Sequence of chain 1.B:
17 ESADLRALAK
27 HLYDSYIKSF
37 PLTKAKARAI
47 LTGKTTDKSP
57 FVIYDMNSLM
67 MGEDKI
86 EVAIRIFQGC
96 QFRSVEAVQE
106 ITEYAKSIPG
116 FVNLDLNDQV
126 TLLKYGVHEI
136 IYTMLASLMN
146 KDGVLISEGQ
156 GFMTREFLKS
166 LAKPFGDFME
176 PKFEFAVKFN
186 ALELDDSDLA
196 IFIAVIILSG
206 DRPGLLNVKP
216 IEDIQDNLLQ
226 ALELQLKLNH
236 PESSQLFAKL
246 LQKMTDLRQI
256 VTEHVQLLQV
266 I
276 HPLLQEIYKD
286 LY

The small molecule below binds the protein below.
Small molecule (SMILES): CN(CCOc1ccc(C[C@@H]2SC(=O)NC2=O)cc1)c1ccccn1

Binding-site contacts:
Ligand atom O4 contacts residue HIS133 of chain 1.B at 2.6 Å (h-bond).
Ligand atom N3 contacts residue HIS259 of chain 1.B at 3.1 Å (h-bond).
Ligand atom C16 contacts residue VAL149 of chain 1.B at 3.2 Å (hydrophobic).
Ligand atom C20 contacts residue GLY94 of chain 1.B at 3.5 Å.
Ligand atom C4 contacts residue HIS133 of chain 1.B at 3.7 Å.
Ligand atom C2 contacts residue LEU263 of chain 1.B at 3.5 Å (hydrophobic).
Ligand atom C20 contacts residue CYS95 of chain 1.B at 3.7 Å (hydrophobic).
Ligand atom C21 contacts residue ILE91 of chain 1.B at 3.5 Å (hydrophobic).
Ligand atom C2 contacts residue HIS259 of chain 1.B at 2.8 Å.
Ligand atom O2 contacts residue LEU263 of chain 1.B at 2.7 Å.
Ligand atom C11 contacts residue CYS95 of chain 1.B at 3.6 Å (hydrophobic).
Ligand atom C22 contacts residue ILE151 of chain 1.B at 3.7 Å (hydrophobic).
Ligand atom C4 contacts residue LEU279 of chain 1.B at 3.5 Å (hydrophobic).
Ligand atom O2 contacts residue HIS259 of chain 1.B at 2.8 Å (h-bond).
Ligand atom C22 contacts residue ILE91 of chain 1.B at 3.5 Å (hydrophobic).
Ligand atom C19 contacts residue CYS95 of chain 1.B at 3.5 Å (hydrophobic).
Ligand atom C10 contacts residue CYS95 of chain 1.B at 3.7 Å (hydrophobic).
Ligand atom N16 contacts residue ILE151 of chain 1.B at 3.7 Å.
Ligand atom O13 contacts residue LEU140 of chain 1.B at 3.8 Å.
Ligand atom O4 contacts residue SER99 of chain 1.B at 3.1 Å (h-bond).
Ligand atom C22 contacts residue MET158 of chain 1.B at 3.5 Å (hydrophobic).
Ligand atom C5 contacts residue SER99 of chain 1.B at 3.6 Å.
Ligand atom N3 contacts residue TYR283 of chain 1.B at 2.6 Å (h-bond).
Ligand atom C19 contacts residue GLY94 of chain 1.B at 3.3 Å.
Ligand atom C4 contacts residue TYR283 of chain 1.B at 3.1 Å (hydrophobic).
Ligand atom C8 contacts residue SER99 of chain 1.B at 3.3 Å.
Ligand atom C14 contacts residue MET174 of chain 1.B at 3.6 Å (hydrophobic).
Ligand atom C2 contacts residue TYR283 of chain 1.B at 3.6 Å (hydrophobic).
Ligand atom C14 contacts residue LEU140 of chain 1.B at 3.7 Å (hydrophobic).
Ligand atom C4 contacts residue SER99 of chain 1.B at 3.7 Å.
Ligand atom O4 contacts residue LEU279 of chain 1.B at 3.2 Å.
Ligand atom N3 contacts residue LEU279 of chain 1.B at 3.6 Å.
Ligand atom C16 contacts residue MET174 of chain 1.B at 3.6 Å (hydrophobic).
Ligand atom O2 contacts residue PHE92 of chain 1.B at 3.5 Å.
Ligand atom C17 contacts residue ILE151 of chain 1.B at 3.5 Å (hydrophobic).
Ligand atom C16 contacts residue MET158 of chain 1.B at 3.5 Å (hydrophobic).
Ligand atom C15 contacts residue VAL149 of chain 1.B at 3.8 Å (hydrophobic).
Ligand atom S1 contacts residue PHE173 of chain 1.B at 3.7 Å.
Ligand atom O4 contacts residue TYR283 of chain 1.B at 3.0 Å (h-bond).
Ligand atom N18 contacts residue ILE151 of chain 1.B at 3.7 Å.